The small molecule below binds the protein below.
Small molecule (SMILES): Nc1ccn([C@@H]2O[C@H](CO[P](=O)(O)O[C@H]3[C@@H](O)[C@H](n4ccc(=O)[nH]c4=O)O[C@@H]3COP(=O)=O)[C@@H](O)[C@H]2O)c(=O)n1

Binding-site contacts:
Ligand atom C2 contacts residue TYR110 of chain 1.G at 3.7 Å (hydrophobic).
Ligand atom C2 contacts residue PHE64 of chain 1.G at 3.5 Å (hydrophobic).
Ligand atom C5' contacts residue PHE62 of chain 1.G at 3.5 Å (hydrophobic).
Ligand atom C2 contacts residue ARG109 of chain 1.G at 3.7 Å.
Ligand atom C6 contacts residue PHE64 of chain 1.G at 3.8 Å (hydrophobic).
Ligand atom O4 contacts residue GLU108 of chain 1.G at 3.0 Å (salt-bridge).
Ligand atom OP1 contacts residue TYR80 of chain 1.G at 4.1 Å.
Ligand atom C2 contacts residue ARG66 of chain 1.G at 3.5 Å.
Ligand atom O2 contacts residue PHE64 of chain 1.G at 3.8 Å.
Ligand atom N3 contacts residue ARG66 of chain 1.G at 2.9 Å (salt-bridge).
Ligand atom C4 contacts residue ARG66 of chain 1.G at 3.7 Å.
Ligand atom O2 contacts residue LEU58 of chain 1.G at 3.4 Å.
Ligand atom O5' contacts residue TYR80 of chain 1.G at 3.8 Å.
Ligand atom O2 contacts residue GLU108 of chain 1.G at 3.9 Å.
Ligand atom O4 contacts residue ARG102 of chain 1.G at 3.9 Å.
Ligand atom N1 contacts residue PHE64 of chain 1.G at 3.5 Å.
Ligand atom N3 contacts residue PHE64 of chain 1.G at 3.7 Å.
Ligand atom N4 contacts residue GLY75 of chain 1.G at 3.4 Å (h-bond).
Ligand atom N3 contacts residue TYR110 of chain 1.G at 3.6 Å.
Ligand atom O4' contacts residue PHE62 of chain 1.G at 3.5 Å.
Ligand atom N4 contacts residue ARG66 of chain 1.G at 3.6 Å.
Ligand atom C1' contacts residue PHE62 of chain 1.G at 3.8 Å (hydrophobic).
Ligand atom O2 contacts residue ARG66 of chain 1.G at 2.7 Å (salt-bridge).
Ligand atom O2 contacts residue ARG109 of chain 1.G at 3.0 Å (salt-bridge).
Ligand atom C5 contacts residue TYR80 of chain 1.G at 3.5 Å (hydrophobic).
Ligand atom O2 contacts residue TYR110 of chain 1.G at 3.2 Å.
Ligand atom C4 contacts residue TYR110 of chain 1.G at 3.9 Å (hydrophobic).
Ligand atom O2' contacts residue LEU58 of chain 1.G at 3.4 Å.
Ligand atom C4 contacts residue GLU108 of chain 1.G at 3.7 Å.
Ligand atom C4 contacts residue PHE64 of chain 1.G at 3.8 Å (hydrophobic).
Ligand atom C5 contacts residue TYR110 of chain 1.G at 3.4 Å (hydrophobic).
Ligand atom O4 contacts residue TYR110 of chain 1.G at 3.5 Å (h-bond).
Ligand atom C5 contacts residue PHE64 of chain 1.G at 3.7 Å (hydrophobic).
Ligand atom C6 contacts residue TYR80 of chain 1.G at 3.8 Å (hydrophobic).
Ligand atom N4 contacts residue ASP78 of chain 1.G at 3.5 Å (salt-bridge).
Ligand atom N3 contacts residue GLU108 of chain 1.G at 3.5 Å.
Ligand atom N4 contacts residue TYR110 of chain 1.G at 3.8 Å.
Ligand atom O5' contacts residue PHE62 of chain 1.G at 3.9 Å.
Ligand atom N3 contacts residue ARG109 of chain 1.G at 3.7 Å.
Ligand atom C4 contacts residue TYR110 of chain 1.G at 4.0 Å (hydrophobic).

Sequence of chain 1.G:
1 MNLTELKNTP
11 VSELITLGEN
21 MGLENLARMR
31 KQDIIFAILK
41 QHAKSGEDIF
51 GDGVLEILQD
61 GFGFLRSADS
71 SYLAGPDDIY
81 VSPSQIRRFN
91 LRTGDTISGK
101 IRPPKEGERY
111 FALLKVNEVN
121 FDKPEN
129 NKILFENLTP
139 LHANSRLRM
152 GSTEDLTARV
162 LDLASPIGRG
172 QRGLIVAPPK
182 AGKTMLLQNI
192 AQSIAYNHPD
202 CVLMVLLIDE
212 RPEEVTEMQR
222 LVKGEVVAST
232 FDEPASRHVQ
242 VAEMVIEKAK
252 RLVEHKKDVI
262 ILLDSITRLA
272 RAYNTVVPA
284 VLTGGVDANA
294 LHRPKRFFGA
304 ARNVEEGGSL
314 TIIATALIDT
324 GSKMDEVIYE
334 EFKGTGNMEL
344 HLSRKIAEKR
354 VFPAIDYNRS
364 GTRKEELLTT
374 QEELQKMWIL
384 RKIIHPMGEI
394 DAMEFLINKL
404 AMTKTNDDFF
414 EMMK